A small-molecule ligand and the protein it binds are described below.
Small molecule (SMILES): CC(=O)N[C@@H]1[C@@H](O)[C@H](O)[C@@H](CO)O[C@H]1O

Sequence of chain 1.D:
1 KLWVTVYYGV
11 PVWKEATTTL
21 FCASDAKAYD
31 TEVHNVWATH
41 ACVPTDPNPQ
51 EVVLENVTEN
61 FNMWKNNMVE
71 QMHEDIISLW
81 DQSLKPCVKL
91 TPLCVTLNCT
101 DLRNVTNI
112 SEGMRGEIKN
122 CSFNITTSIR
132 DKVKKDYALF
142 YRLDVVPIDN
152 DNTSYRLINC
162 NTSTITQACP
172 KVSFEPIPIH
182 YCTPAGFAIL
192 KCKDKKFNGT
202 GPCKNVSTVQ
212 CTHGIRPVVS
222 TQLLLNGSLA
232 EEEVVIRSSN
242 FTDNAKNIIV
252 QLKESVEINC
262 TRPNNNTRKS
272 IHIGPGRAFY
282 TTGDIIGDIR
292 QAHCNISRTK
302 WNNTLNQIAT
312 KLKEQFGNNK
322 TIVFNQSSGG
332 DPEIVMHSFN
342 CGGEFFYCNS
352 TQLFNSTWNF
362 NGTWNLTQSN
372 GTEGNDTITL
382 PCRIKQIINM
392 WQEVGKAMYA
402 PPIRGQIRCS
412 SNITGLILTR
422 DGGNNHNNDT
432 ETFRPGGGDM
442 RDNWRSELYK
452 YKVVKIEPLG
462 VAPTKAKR

Binding-site contacts:
Ligand atom N2 contacts residue ASN153 of chain 1.D at 2.9 Å (h-bond).
Ligand atom N2 contacts residue ASP152 of chain 1.D at 3.5 Å (salt-bridge).
Ligand atom O7 contacts residue ASP152 of chain 1.D at 3.5 Å.
Ligand atom C8 contacts residue ASP152 of chain 1.D at 4.0 Å.
Ligand atom O5 contacts residue ASN153 of chain 1.D at 2.4 Å (h-bond).
Ligand atom C1 contacts residue ASN153 of chain 1.D at 1.4 Å.
Ligand atom C7 contacts residue ASP152 of chain 1.D at 3.7 Å.
Ligand atom C4 contacts residue ASN153 of chain 1.D at 4.2 Å.
Ligand atom C2 contacts residue ASN153 of chain 1.D at 2.5 Å.
Ligand atom C8 contacts residue ASN153 of chain 1.D at 3.6 Å.
Ligand atom C3 contacts residue ASN153 of chain 1.D at 3.8 Å.
Ligand atom C5 contacts residue ASN153 of chain 1.D at 3.7 Å.
Ligand atom C7 contacts residue ASN153 of chain 1.D at 3.6 Å.